Binding-site contacts:
Ligand atom N2 contacts residue LYS149 of chain 1.A at 4.0 Å.
Ligand atom C5 contacts residue ASN135 of chain 1.A at 3.8 Å.
Ligand atom C8 contacts residue ASN135 of chain 1.A at 3.8 Å.
Ligand atom C8 contacts residue TYR193 of chain 1.A at 3.5 Å (hydrophobic).
Ligand atom C7 contacts residue THR134 of chain 1.A at 4.2 Å.
Ligand atom O7 contacts residue THR134 of chain 1.A at 4.0 Å.
Ligand atom C2 contacts residue ASN135 of chain 1.A at 2.5 Å.
Ligand atom C7 contacts residue TYR193 of chain 1.A at 4.3 Å (hydrophobic).
Ligand atom C8 contacts residue THR134 of chain 1.A at 3.6 Å.
Ligand atom C4 contacts residue ASN135 of chain 1.A at 4.3 Å.
Ligand atom N2 contacts residue ASN135 of chain 1.A at 3.0 Å (h-bond).
Ligand atom C8 contacts residue LYS149 of chain 1.A at 3.7 Å.
Ligand atom C3 contacts residue ASN135 of chain 1.A at 3.9 Å.
Ligand atom O5 contacts residue ASN135 of chain 1.A at 2.5 Å (h-bond).
Ligand atom C7 contacts residue ASN135 of chain 1.A at 3.6 Å.
Ligand atom C8 contacts residue CYS133 of chain 1.A at 3.6 Å (hydrophobic).
Ligand atom C7 contacts residue LYS149 of chain 1.A at 4.3 Å.
Ligand atom N2 contacts residue TYR193 of chain 1.A at 4.5 Å.
Ligand atom C1 contacts residue ASN135 of chain 1.A at 1.5 Å.
Ligand atom O7 contacts residue ASN135 of chain 1.A at 3.8 Å.

This small molecule binds to this protein.
Small molecule (SMILES): CC(=O)N[C@@H]1[C@@H](O)[C@H](O)[C@@H](CO)O[C@H]1O

Sequence of chain 1.A:
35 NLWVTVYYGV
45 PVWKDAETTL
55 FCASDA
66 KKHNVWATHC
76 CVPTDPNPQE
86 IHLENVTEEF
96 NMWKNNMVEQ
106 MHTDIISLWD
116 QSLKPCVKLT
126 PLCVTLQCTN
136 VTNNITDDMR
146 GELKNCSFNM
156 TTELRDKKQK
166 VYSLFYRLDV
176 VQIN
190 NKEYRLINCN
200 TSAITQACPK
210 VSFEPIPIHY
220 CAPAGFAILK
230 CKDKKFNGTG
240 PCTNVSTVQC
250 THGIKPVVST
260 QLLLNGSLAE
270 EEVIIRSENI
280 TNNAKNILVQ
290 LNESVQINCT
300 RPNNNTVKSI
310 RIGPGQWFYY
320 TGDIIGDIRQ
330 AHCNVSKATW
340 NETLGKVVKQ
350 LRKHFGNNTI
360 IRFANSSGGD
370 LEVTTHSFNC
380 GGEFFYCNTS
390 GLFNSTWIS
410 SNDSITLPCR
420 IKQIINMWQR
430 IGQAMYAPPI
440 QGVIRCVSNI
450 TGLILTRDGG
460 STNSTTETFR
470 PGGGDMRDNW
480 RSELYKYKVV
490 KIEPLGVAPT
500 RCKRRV